Sequence of chain 1.A:
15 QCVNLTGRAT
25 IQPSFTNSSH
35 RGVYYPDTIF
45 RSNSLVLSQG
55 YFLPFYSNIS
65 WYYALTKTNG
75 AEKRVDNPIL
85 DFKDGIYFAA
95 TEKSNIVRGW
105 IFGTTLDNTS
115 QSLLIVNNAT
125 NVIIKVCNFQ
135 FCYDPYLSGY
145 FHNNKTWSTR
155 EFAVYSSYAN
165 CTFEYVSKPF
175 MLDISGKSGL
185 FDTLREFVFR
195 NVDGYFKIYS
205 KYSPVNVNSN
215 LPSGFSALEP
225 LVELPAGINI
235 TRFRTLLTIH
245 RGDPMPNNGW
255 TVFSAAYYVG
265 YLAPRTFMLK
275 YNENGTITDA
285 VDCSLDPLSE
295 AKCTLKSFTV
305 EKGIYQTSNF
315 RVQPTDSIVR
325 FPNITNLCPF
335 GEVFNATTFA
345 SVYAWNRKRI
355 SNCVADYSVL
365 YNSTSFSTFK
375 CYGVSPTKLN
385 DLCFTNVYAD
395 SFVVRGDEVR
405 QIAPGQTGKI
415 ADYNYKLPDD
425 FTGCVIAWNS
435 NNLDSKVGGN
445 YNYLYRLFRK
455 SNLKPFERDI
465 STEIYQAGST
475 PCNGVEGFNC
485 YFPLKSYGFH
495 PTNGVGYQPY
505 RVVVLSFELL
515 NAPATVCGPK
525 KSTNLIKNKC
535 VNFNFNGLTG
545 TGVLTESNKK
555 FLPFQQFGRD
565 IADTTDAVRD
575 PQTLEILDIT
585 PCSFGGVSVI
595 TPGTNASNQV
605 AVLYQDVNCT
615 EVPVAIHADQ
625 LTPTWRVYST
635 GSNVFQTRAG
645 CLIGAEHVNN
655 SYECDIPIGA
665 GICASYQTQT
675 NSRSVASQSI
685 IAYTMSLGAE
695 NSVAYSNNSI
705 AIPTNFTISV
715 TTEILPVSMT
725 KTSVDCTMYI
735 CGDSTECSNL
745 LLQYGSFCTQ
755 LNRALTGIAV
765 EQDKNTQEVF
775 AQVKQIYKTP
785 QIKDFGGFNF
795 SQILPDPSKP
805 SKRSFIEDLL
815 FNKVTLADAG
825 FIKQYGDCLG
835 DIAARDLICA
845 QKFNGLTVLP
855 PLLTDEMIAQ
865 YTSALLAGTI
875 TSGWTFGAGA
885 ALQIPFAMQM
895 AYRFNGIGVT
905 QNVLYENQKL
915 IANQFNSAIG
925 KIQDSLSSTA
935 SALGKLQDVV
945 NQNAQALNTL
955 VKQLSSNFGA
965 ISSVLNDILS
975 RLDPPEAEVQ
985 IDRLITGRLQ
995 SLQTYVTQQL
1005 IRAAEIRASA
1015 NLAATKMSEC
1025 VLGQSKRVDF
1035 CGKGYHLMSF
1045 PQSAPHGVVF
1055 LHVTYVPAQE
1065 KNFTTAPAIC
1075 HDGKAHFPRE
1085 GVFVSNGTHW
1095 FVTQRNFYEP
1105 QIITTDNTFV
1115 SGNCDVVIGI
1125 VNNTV

The small molecule below binds the protein below.
Small molecule (SMILES): CC(=O)N[C@@H]1[C@@H](O)[C@H](O)[C@@H](CO)O[C@H]1O

Binding-site contacts:
Ligand atom C1 contacts residue GLY1091 of chain 1.A at 4.4 Å.
Ligand atom C5 contacts residue ASN1090 of chain 1.A at 3.7 Å.
Ligand atom C7 contacts residue HIS1093 of chain 1.A at 4.5 Å.
Ligand atom O7 contacts residue ASN1090 of chain 1.A at 2.7 Å (h-bond).
Ligand atom N2 contacts residue ASN1090 of chain 1.A at 2.8 Å (h-bond).
Ligand atom C8 contacts residue ASN1090 of chain 1.A at 4.0 Å.
Ligand atom C7 contacts residue ASN1090 of chain 1.A at 2.9 Å.
Ligand atom C1 contacts residue ASN1090 of chain 1.A at 1.4 Å.
Ligand atom C4 contacts residue ASN1090 of chain 1.A at 4.2 Å.
Ligand atom C2 contacts residue ASN1090 of chain 1.A at 2.4 Å.
Ligand atom C3 contacts residue ASN1090 of chain 1.A at 3.7 Å.
Ligand atom C8 contacts residue PHE1095 of chain 1.A at 4.4 Å (hydrophobic).
Ligand atom O5 contacts residue ASN1090 of chain 1.A at 2.4 Å (h-bond).
Ligand atom O5 contacts residue GLY1091 of chain 1.A at 4.1 Å.
Ligand atom O7 contacts residue HIS1093 of chain 1.A at 3.3 Å (h-bond).